Binding-site contacts:
Ligand atom C10 contacts residue MET174 of chain 2.B at 3.4 Å (hydrophobic).
Ligand atom C18 contacts residue ILE91 of chain 2.B at 3.9 Å (hydrophobic).
Ligand atom C12 contacts residue ARG98 of chain 2.B at 3.6 Å.
Ligand atom C3 contacts residue CYS95 of chain 2.B at 3.5 Å (hydrophobic).
Ligand atom C11 contacts residue MET174 of chain 2.B at 3.4 Å (hydrophobic).
Ligand atom C25 contacts residue ARG90 of chain 2.B at 3.5 Å.
Ligand atom C9 contacts residue CYS95 of chain 2.B at 3.4 Å (hydrophobic).
Ligand atom O34 contacts residue TYR137 of chain 2.B at 2.5 Å (h-bond).
Ligand atom C25 contacts residue ILE91 of chain 2.B at 3.9 Å (hydrophobic).
Ligand atom C15 contacts residue ILE151 of chain 2.B at 3.9 Å (hydrophobic).
Ligand atom C10 contacts residue LEU140 of chain 2.B at 3.6 Å (hydrophobic).
Ligand atom C3 contacts residue HIS259 of chain 2.B at 3.9 Å.
Ligand atom C22 contacts residue LEU65 of chain 2.B at 3.3 Å (hydrophobic).
Ligand atom C24 contacts residue ARG90 of chain 2.B at 3.6 Å.
Ligand atom C1 contacts residue HIS259 of chain 2.B at 3.8 Å.
Ligand atom C19 contacts residue CYS95 of chain 2.B at 3.5 Å (hydrophobic).
Ligand atom C10 contacts residue CYS95 of chain 2.B at 3.7 Å (hydrophobic).
Ligand atom O36 contacts residue ILE151 of chain 2.B at 3.7 Å.
Ligand atom O33 contacts residue SER99 of chain 2.B at 2.6 Å (h-bond).
Ligand atom C4 contacts residue GLN96 of chain 2.B at 3.2 Å.
Ligand atom C4 contacts residue PHE92 of chain 2.B at 3.6 Å (hydrophobic).
Ligand atom C8 contacts residue CYS95 of chain 2.B at 3.6 Å (hydrophobic).
Ligand atom O34 contacts residue HIS133 of chain 2.B at 3.7 Å.
Ligand atom C4 contacts residue HIS259 of chain 2.B at 3.8 Å.
Ligand atom C1 contacts residue SER99 of chain 2.B at 3.4 Å.
Ligand atom C5 contacts residue TYR137 of chain 2.B at 3.6 Å (hydrophobic).
Ligand atom N35 contacts residue CYS95 of chain 2.B at 3.4 Å.
Ligand atom C11 contacts residue LEU140 of chain 2.B at 3.5 Å (hydrophobic).
Ligand atom C7 contacts residue CYS95 of chain 2.B at 3.7 Å (hydrophobic).
Ligand atom C23 contacts residue LEU65 of chain 2.B at 3.8 Å (hydrophobic).
Ligand atom C14 contacts residue ILE151 of chain 2.B at 3.9 Å (hydrophobic).
Ligand atom C21 contacts residue MET158 of chain 2.B at 3.7 Å (hydrophobic).
Ligand atom C3 contacts residue PHE173 of chain 2.B at 3.4 Å (hydrophobic).
Ligand atom C9 contacts residue LEU140 of chain 2.B at 3.9 Å (hydrophobic).
Ligand atom C4 contacts residue CYS95 of chain 2.B at 3.7 Å (hydrophobic).
Ligand atom C25 contacts residue GLY94 of chain 2.B at 3.9 Å.
Ligand atom C2 contacts residue SER99 of chain 2.B at 3.2 Å.
Ligand atom O34 contacts residue HIS259 of chain 2.B at 2.7 Å (h-bond).
Ligand atom N35 contacts residue ARG98 of chain 2.B at 3.7 Å.
Ligand atom C1 contacts residue TYR137 of chain 2.B at 3.4 Å (hydrophobic).

This protein binds this small molecule.
Small molecule (SMILES): CCCOc1ccc(C[C@H](CC)C(=O)O)cc1CNC(=O)c1ccc(C23CC4CC(CC(C4)C2)C3)cc1

Sequence of chain 2.B:
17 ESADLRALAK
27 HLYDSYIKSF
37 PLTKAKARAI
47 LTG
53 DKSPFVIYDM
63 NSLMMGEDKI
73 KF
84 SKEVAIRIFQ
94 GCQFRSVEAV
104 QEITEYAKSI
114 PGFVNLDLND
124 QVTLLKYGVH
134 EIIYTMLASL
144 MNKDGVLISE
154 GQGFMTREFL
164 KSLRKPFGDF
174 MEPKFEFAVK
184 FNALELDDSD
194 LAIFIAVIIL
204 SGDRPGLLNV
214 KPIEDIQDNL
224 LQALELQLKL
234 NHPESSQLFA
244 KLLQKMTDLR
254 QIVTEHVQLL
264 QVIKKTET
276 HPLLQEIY